Sequence of chain 1.E:
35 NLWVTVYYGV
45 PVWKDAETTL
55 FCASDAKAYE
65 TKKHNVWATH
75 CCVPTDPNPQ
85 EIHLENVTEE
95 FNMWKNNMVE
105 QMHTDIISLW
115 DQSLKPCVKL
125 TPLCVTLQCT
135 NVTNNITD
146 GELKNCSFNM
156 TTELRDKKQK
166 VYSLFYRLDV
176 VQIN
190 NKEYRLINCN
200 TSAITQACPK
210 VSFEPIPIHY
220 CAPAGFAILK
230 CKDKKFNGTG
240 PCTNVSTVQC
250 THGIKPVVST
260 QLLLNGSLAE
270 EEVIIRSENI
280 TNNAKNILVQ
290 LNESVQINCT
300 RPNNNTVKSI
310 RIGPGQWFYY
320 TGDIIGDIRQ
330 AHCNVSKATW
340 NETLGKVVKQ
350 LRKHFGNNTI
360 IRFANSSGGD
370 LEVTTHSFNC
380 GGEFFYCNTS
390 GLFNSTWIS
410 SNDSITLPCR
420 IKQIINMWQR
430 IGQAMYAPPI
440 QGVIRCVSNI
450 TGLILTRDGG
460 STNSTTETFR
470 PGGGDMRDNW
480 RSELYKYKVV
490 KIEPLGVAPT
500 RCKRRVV

Binding-site contacts:
Ligand atom O5 contacts residue SER389 of chain 1.E at 4.1 Å.
Ligand atom C4 contacts residue ASN387 of chain 1.E at 4.2 Å.
Ligand atom C2 contacts residue NAG1 of chain 1.LB at 4.3 Å.
Ligand atom O3 contacts residue NAG1 of chain 1.LB at 2.9 Å (h-bond).
Ligand atom C5 contacts residue SER389 of chain 1.E at 4.5 Å.
Ligand atom N2 contacts residue NAG1 of chain 1.LB at 3.5 Å (h-bond).
Ligand atom O4 contacts residue NAG1 of chain 1.LB at 4.0 Å.
Ligand atom C3 contacts residue NAG1 of chain 1.LB at 3.8 Å.
Ligand atom N2 contacts residue ASN387 of chain 1.E at 2.9 Å (h-bond).
Ligand atom C8 contacts residue THR373 of chain 1.E at 4.0 Å.
Ligand atom C3 contacts residue ASN387 of chain 1.E at 3.8 Å.
Ligand atom O7 contacts residue ASN387 of chain 1.E at 3.7 Å.
Ligand atom C7 contacts residue ASN387 of chain 1.E at 3.5 Å.
Ligand atom C1 contacts residue SER389 of chain 1.E at 3.5 Å.
Ligand atom C8 contacts residue NAG1 of chain 1.LB at 3.7 Å.
Ligand atom C7 contacts residue NAG1 of chain 1.LB at 3.6 Å.
Ligand atom C1 contacts residue ASN387 of chain 1.E at 1.5 Å.
Ligand atom C5 contacts residue ASN387 of chain 1.E at 3.7 Å.
Ligand atom C8 contacts residue THR374 of chain 1.E at 4.1 Å.
Ligand atom C8 contacts residue ASN387 of chain 1.E at 3.9 Å.
Ligand atom C2 contacts residue ASN387 of chain 1.E at 2.5 Å.
Ligand atom O7 contacts residue NAG1 of chain 1.LB at 4.3 Å.
Ligand atom O5 contacts residue ASN387 of chain 1.E at 2.4 Å (h-bond).

The small molecule below binds the protein below.
Small molecule (SMILES): CC(=O)N[C@@H]1[C@@H](O)[C@H](O)[C@@H](CO)O[C@H]1O